Binding-site contacts:
Ligand atom CE1 contacts residue THR1121 of chain 2.QA at 3.9 Å.
Ligand atom CD1 contacts residue PHE1125 of chain 2.QA at 3.6 Å (hydrophobic).
Ligand atom C contacts residue GLN1063 of chain 2.QA at 3.9 Å.
Ligand atom CD2 contacts residue THR1121 of chain 2.QA at 4.3 Å.
Ligand atom CG contacts residue ASN1072 of chain 2.QA at 4.2 Å.
Ligand atom CD2 contacts residue PHE1125 of chain 2.QA at 4.2 Å (hydrophobic).
Ligand atom O contacts residue THR1121 of chain 2.QA at 4.0 Å.
Ligand atom CD2 contacts residue LEU1129 of chain 2.QA at 4.2 Å (hydrophobic).
Ligand atom CZ contacts residue ASN1072 of chain 2.QA at 3.5 Å.
Ligand atom CE2 contacts residue GLN1063 of chain 2.QA at 3.3 Å.
Ligand atom CD2 contacts residue HIS1126 of chain 2.QA at 3.4 Å.
Ligand atom CZ contacts residue GLN1063 of chain 2.QA at 4.1 Å.
Ligand atom OH contacts residue GLN1063 of chain 2.QA at 3.7 Å.
Ligand atom O contacts residue GLN1063 of chain 2.QA at 2.9 Å (h-bond).
Ligand atom CE2 contacts residue ASN1072 of chain 2.QA at 4.4 Å.
Ligand atom OH contacts residue HIS1068 of chain 2.QA at 3.8 Å.
Ligand atom CD1 contacts residue ASN1072 of chain 2.QA at 4.0 Å.
Ligand atom CD1 contacts residue ASN1122 of chain 2.QA at 4.3 Å.
Ligand atom CE1 contacts residue ASN1072 of chain 2.QA at 3.3 Å.
Ligand atom O contacts residue VAL1202 of chain 2.QA at 3.2 Å.
Ligand atom SD contacts residue ASN1072 of chain 2.QA at 3.7 Å.
Ligand atom C contacts residue HIS1126 of chain 2.QA at 4.0 Å.
Ligand atom OH contacts residue ASN1072 of chain 2.QA at 3.1 Å (h-bond).
Ligand atom CA contacts residue GLN1063 of chain 2.QA at 4.3 Å.
Ligand atom CD2 contacts residue ALA1120 of chain 2.QA at 3.5 Å (hydrophobic).
Ligand atom CB contacts residue THR1121 of chain 2.QA at 3.3 Å.
Ligand atom CD1 contacts residue ALA1120 of chain 2.QA at 4.3 Å (hydrophobic).
Ligand atom CB contacts residue GLN1063 of chain 2.QA at 4.5 Å.
Ligand atom CG2 contacts residue GLN1063 of chain 2.QA at 3.3 Å.
Ligand atom CD2 contacts residue THR1121 of chain 2.QA at 4.0 Å.
Ligand atom CG contacts residue THR1121 of chain 2.QA at 3.3 Å.
Ligand atom CG contacts residue ALA1120 of chain 2.QA at 4.4 Å (hydrophobic).
Ligand atom CD1 contacts residue THR1121 of chain 2.QA at 3.0 Å.
Ligand atom CG contacts residue GLN1063 of chain 2.QA at 4.3 Å.
Ligand atom O contacts residue HIS1126 of chain 2.QA at 3.3 Å (h-bond).
Ligand atom CD1 contacts residue GLN1063 of chain 2.QA at 3.8 Å.
Ligand atom CA contacts residue HIS1126 of chain 2.QA at 4.3 Å.
Ligand atom CD2 contacts residue GLN1063 of chain 2.QA at 3.6 Å.
Ligand atom C contacts residue VAL1202 of chain 2.QA at 4.2 Å (hydrophobic).
Ligand atom CG contacts residue HIS1126 of chain 2.QA at 4.3 Å.

A small-molecule ligand and the protein it binds are described below.
Small molecule (SMILES): CC[C@H](C)[C@H](N)C(=O)N[C@@H](CC(C)C)C(=O)N1CCC[C@H]1C(=O)N[C@@H](CCSC)C(=O)N[C@@H](Cc1ccc(O)cc1)C(=O)N[C@@H](CCCCN)C(=O)N[C@@H](CC(C)C)C(=O)N[C@@H](CO)C(=O)N1CCC[C@H]1C=O

Sequence of chain 2.QA:
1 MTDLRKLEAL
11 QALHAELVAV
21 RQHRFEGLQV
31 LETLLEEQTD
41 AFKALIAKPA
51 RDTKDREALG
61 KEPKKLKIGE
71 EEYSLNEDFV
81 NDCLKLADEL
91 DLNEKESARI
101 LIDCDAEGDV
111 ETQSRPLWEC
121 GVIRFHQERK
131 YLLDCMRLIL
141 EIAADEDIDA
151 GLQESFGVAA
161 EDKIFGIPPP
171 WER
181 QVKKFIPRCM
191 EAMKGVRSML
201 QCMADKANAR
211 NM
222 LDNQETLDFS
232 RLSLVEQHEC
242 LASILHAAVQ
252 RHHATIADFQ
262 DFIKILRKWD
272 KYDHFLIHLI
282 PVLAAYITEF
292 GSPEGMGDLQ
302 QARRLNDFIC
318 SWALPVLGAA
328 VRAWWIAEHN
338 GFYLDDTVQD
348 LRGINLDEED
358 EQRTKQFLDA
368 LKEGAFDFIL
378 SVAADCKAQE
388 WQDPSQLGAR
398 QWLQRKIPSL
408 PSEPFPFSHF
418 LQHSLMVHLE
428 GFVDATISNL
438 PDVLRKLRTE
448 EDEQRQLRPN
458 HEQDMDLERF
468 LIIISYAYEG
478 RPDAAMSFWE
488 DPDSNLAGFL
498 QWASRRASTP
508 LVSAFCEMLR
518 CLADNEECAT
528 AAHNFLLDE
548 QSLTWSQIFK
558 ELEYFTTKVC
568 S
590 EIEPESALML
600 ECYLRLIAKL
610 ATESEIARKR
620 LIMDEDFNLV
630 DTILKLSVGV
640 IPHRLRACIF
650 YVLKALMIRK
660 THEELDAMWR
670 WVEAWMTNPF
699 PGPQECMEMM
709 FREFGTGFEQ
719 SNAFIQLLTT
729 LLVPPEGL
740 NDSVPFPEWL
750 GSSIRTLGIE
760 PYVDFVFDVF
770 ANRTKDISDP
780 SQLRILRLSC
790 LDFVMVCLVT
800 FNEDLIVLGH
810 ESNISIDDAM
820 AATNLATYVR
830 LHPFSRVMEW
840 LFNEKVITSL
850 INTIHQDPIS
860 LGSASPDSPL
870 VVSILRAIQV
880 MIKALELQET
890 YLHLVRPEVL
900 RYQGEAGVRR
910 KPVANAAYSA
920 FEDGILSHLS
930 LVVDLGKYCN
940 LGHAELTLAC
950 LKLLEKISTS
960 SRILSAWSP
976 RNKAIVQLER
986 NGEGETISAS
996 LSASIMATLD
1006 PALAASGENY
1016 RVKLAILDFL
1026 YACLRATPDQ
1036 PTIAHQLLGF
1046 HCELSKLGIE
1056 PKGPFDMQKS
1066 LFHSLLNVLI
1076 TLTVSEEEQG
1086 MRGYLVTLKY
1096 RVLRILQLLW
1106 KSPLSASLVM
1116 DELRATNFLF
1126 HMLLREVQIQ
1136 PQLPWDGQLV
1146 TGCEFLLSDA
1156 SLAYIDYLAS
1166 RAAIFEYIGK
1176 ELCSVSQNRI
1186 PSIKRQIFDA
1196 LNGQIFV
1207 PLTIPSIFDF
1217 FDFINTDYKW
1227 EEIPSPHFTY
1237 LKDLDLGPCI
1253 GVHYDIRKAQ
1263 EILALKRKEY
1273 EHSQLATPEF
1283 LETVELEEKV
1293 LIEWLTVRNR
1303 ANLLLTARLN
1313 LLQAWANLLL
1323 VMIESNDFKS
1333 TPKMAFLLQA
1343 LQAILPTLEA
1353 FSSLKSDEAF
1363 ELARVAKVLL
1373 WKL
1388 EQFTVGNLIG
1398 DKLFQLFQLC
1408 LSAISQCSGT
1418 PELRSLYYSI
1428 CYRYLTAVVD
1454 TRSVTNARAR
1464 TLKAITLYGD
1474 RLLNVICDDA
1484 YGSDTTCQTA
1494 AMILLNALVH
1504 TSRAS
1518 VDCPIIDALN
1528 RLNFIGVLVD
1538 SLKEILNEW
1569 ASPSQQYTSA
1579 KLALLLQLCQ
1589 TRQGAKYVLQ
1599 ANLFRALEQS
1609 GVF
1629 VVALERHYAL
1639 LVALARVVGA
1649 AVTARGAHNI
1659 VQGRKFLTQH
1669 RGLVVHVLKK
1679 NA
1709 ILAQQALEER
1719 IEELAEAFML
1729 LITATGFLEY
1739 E